Sequence of chain 1.E:
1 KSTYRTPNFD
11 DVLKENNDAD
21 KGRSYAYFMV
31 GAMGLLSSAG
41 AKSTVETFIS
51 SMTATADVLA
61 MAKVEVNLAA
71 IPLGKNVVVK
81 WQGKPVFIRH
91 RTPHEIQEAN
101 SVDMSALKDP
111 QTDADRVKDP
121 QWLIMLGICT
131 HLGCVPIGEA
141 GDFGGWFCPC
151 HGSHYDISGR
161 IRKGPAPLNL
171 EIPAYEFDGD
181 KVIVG

The small molecule below binds the protein below.
Small molecule (SMILES): CCCCCCCC1=C(O)C(=O)c2scnc2C1=O

Sequence of chain 2.C:
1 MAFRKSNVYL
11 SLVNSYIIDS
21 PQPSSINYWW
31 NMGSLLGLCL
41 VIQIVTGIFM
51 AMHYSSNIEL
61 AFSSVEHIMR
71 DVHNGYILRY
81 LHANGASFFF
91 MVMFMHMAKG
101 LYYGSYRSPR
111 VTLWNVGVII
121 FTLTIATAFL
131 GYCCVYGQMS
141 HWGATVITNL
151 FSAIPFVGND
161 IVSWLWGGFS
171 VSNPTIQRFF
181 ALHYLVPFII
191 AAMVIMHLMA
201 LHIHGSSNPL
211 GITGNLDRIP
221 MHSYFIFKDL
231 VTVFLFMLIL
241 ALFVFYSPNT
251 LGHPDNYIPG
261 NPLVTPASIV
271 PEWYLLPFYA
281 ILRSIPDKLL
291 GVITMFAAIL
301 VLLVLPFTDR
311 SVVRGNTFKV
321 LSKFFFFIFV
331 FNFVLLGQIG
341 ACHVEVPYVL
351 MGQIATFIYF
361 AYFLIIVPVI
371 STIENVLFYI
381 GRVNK

Binding-site contacts:
Ligand atom O6 contacts residue LEU282 of chain 2.C at 4.0 Å.
Ligand atom C6 contacts residue HIS151 of chain 1.E at 3.9 Å.
Ligand atom C2 contacts residue MET139 of chain 2.C at 3.6 Å (hydrophobic).
Ligand atom C4A contacts residue GLY143 of chain 2.C at 4.0 Å.
Ligand atom N3 contacts residue MET139 of chain 2.C at 4.0 Å.
Ligand atom S1 contacts residue GLY143 of chain 2.C at 4.0 Å.
Ligand atom O6 contacts residue VAL146 of chain 2.C at 3.6 Å.
Ligand atom S1 contacts residue TRP142 of chain 2.C at 3.8 Å.
Ligand atom C12 contacts residue PHE278 of chain 2.C at 3.9 Å (hydrophobic).
Ligand atom O7 contacts residue HIS151 of chain 1.E at 3.4 Å.
Ligand atom C14 contacts residue ILE125 of chain 2.C at 4.0 Å (hydrophobic).
Ligand atom O4 contacts residue PRO271 of chain 2.C at 3.4 Å.
Ligand atom O7 contacts residue VAL146 of chain 2.C at 3.2 Å.
Ligand atom N3 contacts residue GLY143 of chain 2.C at 3.5 Å.
Ligand atom C10 contacts residue MET295 of chain 2.C at 4.0 Å (hydrophobic).
Ligand atom C4A contacts residue PRO271 of chain 2.C at 4.0 Å (hydrophobic).
Ligand atom O6 contacts residue TYR279 of chain 2.C at 3.2 Å.
Ligand atom S1 contacts residue ILE269 of chain 2.C at 3.6 Å.
Ligand atom C7 contacts residue ILE269 of chain 2.C at 3.8 Å (hydrophobic).
Ligand atom C4 contacts residue PRO271 of chain 2.C at 3.6 Å (hydrophobic).
Ligand atom C7 contacts residue VAL146 of chain 2.C at 3.6 Å (hydrophobic).
Ligand atom C2 contacts residue TRP142 of chain 2.C at 3.9 Å (hydrophobic).
Ligand atom C9 contacts residue ILE147 of chain 2.C at 3.4 Å (hydrophobic).
Ligand atom C6 contacts residue VAL146 of chain 2.C at 3.7 Å (hydrophobic).
Ligand atom O7 contacts residue CYS150 of chain 1.E at 3.8 Å.
Ligand atom C2 contacts residue GLY143 of chain 2.C at 3.4 Å.
Ligand atom C7 contacts residue TYR279 of chain 2.C at 4.1 Å (hydrophobic).
Ligand atom C14 contacts residue ILE299 of chain 2.C at 3.9 Å (hydrophobic).
Ligand atom O7 contacts residue TYR279 of chain 2.C at 4.0 Å.
Ligand atom O6 contacts residue HIS151 of chain 1.E at 2.8 Å (h-bond).
Ligand atom C5 contacts residue TYR279 of chain 2.C at 4.0 Å (hydrophobic).
Ligand atom C7A contacts residue ILE269 of chain 2.C at 3.6 Å (hydrophobic).
Ligand atom C11 contacts residue LEU275 of chain 2.C at 4.0 Å (hydrophobic).
Ligand atom C13 contacts residue MET295 of chain 2.C at 4.0 Å (hydrophobic).
Ligand atom C5 contacts residue PRO271 of chain 2.C at 3.8 Å (hydrophobic).
Ligand atom C8 contacts residue TYR279 of chain 2.C at 4.0 Å (hydrophobic).
Ligand atom C12 contacts residue MET295 of chain 2.C at 4.0 Å (hydrophobic).
Ligand atom C6 contacts residue TYR279 of chain 2.C at 3.6 Å (hydrophobic).
Ligand atom O7 contacts residue ILE269 of chain 2.C at 3.9 Å.
Ligand atom C7A contacts residue VAL146 of chain 2.C at 4.0 Å (hydrophobic).